Sequence of chain 1.A:
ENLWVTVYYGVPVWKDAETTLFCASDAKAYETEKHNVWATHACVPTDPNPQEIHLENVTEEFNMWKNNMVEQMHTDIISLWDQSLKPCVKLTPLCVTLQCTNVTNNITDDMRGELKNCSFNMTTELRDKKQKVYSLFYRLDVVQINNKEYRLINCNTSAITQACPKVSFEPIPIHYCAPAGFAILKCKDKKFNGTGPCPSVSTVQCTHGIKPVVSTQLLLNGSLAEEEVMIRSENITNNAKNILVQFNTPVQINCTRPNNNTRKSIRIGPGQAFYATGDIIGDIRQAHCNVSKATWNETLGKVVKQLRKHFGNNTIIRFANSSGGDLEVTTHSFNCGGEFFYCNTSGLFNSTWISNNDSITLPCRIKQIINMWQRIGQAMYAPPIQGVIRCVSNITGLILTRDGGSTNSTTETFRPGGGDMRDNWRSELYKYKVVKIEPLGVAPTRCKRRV

This small molecule binds to this protein.
Small molecule (SMILES): CC(=O)N[C@H]1[C@H](O[C@H]2[C@H](O)[C@@H](NC(C)=O)CO[C@@H]2CO)O[C@H](CO)[C@@H](O)[C@@H]1O

Binding-site contacts:
Ligand atom O4 contacts residue NAG2 of chain 1.HA at 4.0 Å.
Ligand atom O6 contacts residue NAG1 of chain 1.IA at 3.5 Å.
Ligand atom C4 contacts residue NAG1 of chain 1.HA at 4.4 Å.
Ligand atom C8 contacts residue ASN332 of chain 1.A at 4.2 Å.
Ligand atom C5 contacts residue NAG2 of chain 1.HA at 3.0 Å.
Ligand atom N2 contacts residue ASN332 of chain 1.A at 2.9 Å (h-bond).
Ligand atom C3 contacts residue ASN332 of chain 1.A at 3.8 Å.
Ligand atom C8 contacts residue SER333 of chain 1.A at 3.3 Å.
Ligand atom O7 contacts residue ASN355 of chain 1.A at 3.7 Å.
Ligand atom N2 contacts residue SER333 of chain 1.A at 3.9 Å.
Ligand atom O3 contacts residue NAG2 of chain 1.HA at 3.4 Å (h-bond).
Ligand atom C7 contacts residue ASN332 of chain 1.A at 3.0 Å.
Ligand atom C2 contacts residue NAG2 of chain 1.HA at 3.8 Å.
Ligand atom N2 contacts residue NAG2 of chain 1.HA at 4.0 Å.
Ligand atom C7 contacts residue NAG1 of chain 1.HA at 3.0 Å.
Ligand atom C5 contacts residue ASN332 of chain 1.A at 3.6 Å.
Ligand atom O6 contacts residue NAG2 of chain 1.HA at 3.8 Å.
Ligand atom C4 contacts residue NAG2 of chain 1.HA at 3.6 Å.
Ligand atom C2 contacts residue ASN332 of chain 1.A at 2.5 Å.
Ligand atom O7 contacts residue NAG1 of chain 1.HA at 2.8 Å (h-bond).
Ligand atom C8 contacts residue NAG2 of chain 1.HA at 4.5 Å.
Ligand atom C1 contacts residue ASN332 of chain 1.A at 1.4 Å.
Ligand atom O5 contacts residue ASN332 of chain 1.A at 2.4 Å (h-bond).
Ligand atom C2 contacts residue NAG1 of chain 1.HA at 3.8 Å.
Ligand atom C8 contacts residue THR341 of chain 1.A at 4.1 Å.
Ligand atom C6 contacts residue NAG2 of chain 1.HA at 4.0 Å.
Ligand atom C3 contacts residue NAG2 of chain 1.HA at 3.5 Å.
Ligand atom C1 contacts residue SER357 of chain 1.A at 4.4 Å.
Ligand atom C4 contacts residue ASN332 of chain 1.A at 4.3 Å.
Ligand atom C7 contacts residue SER333 of chain 1.A at 3.8 Å.
Ligand atom O7 contacts residue ASN332 of chain 1.A at 2.7 Å (h-bond).
Ligand atom C1 contacts residue NAG2 of chain 1.HA at 3.1 Å.
Ligand atom C7 contacts residue SER357 of chain 1.A at 4.0 Å.
Ligand atom O3 contacts residue NAG1 of chain 1.HA at 4.1 Å.
Ligand atom O5 contacts residue NAG2 of chain 1.HA at 3.4 Å (h-bond).
Ligand atom O7 contacts residue SER357 of chain 1.A at 2.8 Å (h-bond).
Ligand atom N2 contacts residue NAG1 of chain 1.HA at 3.5 Å (h-bond).
Ligand atom C8 contacts residue NAG1 of chain 1.HA at 3.7 Å.